A protein and the small-molecule ligand that binds it are described below.
Small molecule (SMILES): NS(=O)(=O)c1cccc(-c2[nH]nc3ccc(NC(=O)Cc4ccccc4)cc23)c1

Binding-site contacts:
Ligand atom C22 contacts residue VAL25 of chain 1.A at 3.8 Å (hydrophobic).
Ligand atom C21 contacts residue VAL25 of chain 1.A at 3.7 Å (hydrophobic).
Ligand atom N11 contacts residue CYS90 of chain 1.A at 3.7 Å.
Ligand atom O19 contacts residue LYS39 of chain 1.A at 3.3 Å (salt-bridge).
Ligand atom C29 contacts residue GLY91 of chain 1.A at 3.6 Å.
Ligand atom N12 contacts residue GLU89 of chain 1.A at 2.8 Å (salt-bridge).
Ligand atom C05 contacts residue GLY91 of chain 1.A at 3.7 Å.
Ligand atom C07 contacts residue ILE17 of chain 1.A at 3.7 Å (hydrophobic).
Ligand atom O04 contacts residue GLY91 of chain 1.A at 3.8 Å.
Ligand atom S02 contacts residue ASN92 of chain 1.A at 3.8 Å.
Ligand atom C08 contacts residue LEU140 of chain 1.A at 3.4 Å (hydrophobic).
Ligand atom N11 contacts residue GLU89 of chain 1.A at 3.6 Å (salt-bridge).
Ligand atom N12 contacts residue ALA37 of chain 1.A at 3.4 Å.
Ligand atom N17 contacts residue ILE149 of chain 1.A at 3.6 Å.
Ligand atom C25 contacts residue SER23 of chain 1.A at 3.8 Å.
Ligand atom C26 contacts residue VAL25 of chain 1.A at 3.7 Å (hydrophobic).
Ligand atom S02 contacts residue GLY91 of chain 1.A at 3.5 Å (h-bond).
Ligand atom C06 contacts residue ASN92 of chain 1.A at 3.8 Å.
Ligand atom N11 contacts residue ALA37 of chain 1.A at 3.8 Å.
Ligand atom C14 contacts residue MET88 of chain 1.A at 3.7 Å (hydrophobic).
Ligand atom C25 contacts residue VAL25 of chain 1.A at 3.8 Å (hydrophobic).
Ligand atom C08 contacts residue ILE17 of chain 1.A at 3.8 Å (hydrophobic).
Ligand atom C24 contacts residue GLY20 of chain 1.A at 3.6 Å.
Ligand atom N12 contacts residue GLY91 of chain 1.A at 3.7 Å.
Ligand atom N12 contacts residue LEU140 of chain 1.A at 3.6 Å.
Ligand atom O04 contacts residue GLN27 of chain 1.A at 2.8 Å (h-bond).
Ligand atom N01 contacts residue GLY91 of chain 1.A at 2.8 Å (h-bond).
Ligand atom C20 contacts residue LYS39 of chain 1.A at 3.8 Å.
Ligand atom N01 contacts residue ASN92 of chain 1.A at 2.7 Å (h-bond).
Ligand atom N11 contacts residue LEU140 of chain 1.A at 3.6 Å.
Ligand atom C18 contacts residue ILE149 of chain 1.A at 3.7 Å (hydrophobic).
Ligand atom C06 contacts residue ILE17 of chain 1.A at 3.8 Å (hydrophobic).
Ligand atom C26 contacts residue LYS39 of chain 1.A at 3.4 Å.
Ligand atom C24 contacts residue SER19 of chain 1.A at 3.6 Å.
Ligand atom O04 contacts residue CYS90 of chain 1.A at 3.5 Å (h-bond).
Ligand atom O19 contacts residue EDO1 of chain 1.I at 3.4 Å.
Ligand atom C09 contacts residue LEU140 of chain 1.A at 3.7 Å (hydrophobic).
Ligand atom N11 contacts residue GLY91 of chain 1.A at 3.0 Å (h-bond).
Ligand atom C10 contacts residue LEU140 of chain 1.A at 3.8 Å (hydrophobic).
Ligand atom C29 contacts residue ILE17 of chain 1.A at 3.7 Å (hydrophobic).

Sequence of chain 1.A:
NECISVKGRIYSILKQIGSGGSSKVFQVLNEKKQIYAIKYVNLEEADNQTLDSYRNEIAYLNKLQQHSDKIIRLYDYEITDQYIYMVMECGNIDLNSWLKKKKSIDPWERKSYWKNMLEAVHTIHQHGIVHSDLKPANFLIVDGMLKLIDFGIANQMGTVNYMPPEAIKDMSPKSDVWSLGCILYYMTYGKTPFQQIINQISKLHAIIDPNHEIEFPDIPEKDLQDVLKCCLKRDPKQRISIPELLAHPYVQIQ